A protein and the small-molecule ligand that binds it are described below.
Small molecule (SMILES): Nc1nc2c(ncn2[C@@H]2O[C@H](CO[P](=O)(O)O[P](=O)(O)NP(=O)(O)O)[C@@H](O)[C@H]2O)c(=O)[nH]1

Sequence of chain 7.A:
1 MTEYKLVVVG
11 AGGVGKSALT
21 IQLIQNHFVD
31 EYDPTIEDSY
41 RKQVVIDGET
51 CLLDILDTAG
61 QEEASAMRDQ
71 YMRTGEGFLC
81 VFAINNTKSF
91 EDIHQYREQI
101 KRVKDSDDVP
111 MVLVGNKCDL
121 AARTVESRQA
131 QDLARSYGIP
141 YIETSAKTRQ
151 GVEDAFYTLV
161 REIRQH

Binding-site contacts:
Ligand atom O1B contacts residue GLY15 of chain 7.A at 3.0 Å (h-bond).
Ligand atom PG contacts residue MG1 of chain 7.D at 3.2 Å.
Ligand atom O4' contacts residue LYS117 of chain 7.A at 3.4 Å (salt-bridge).
Ligand atom O1A contacts residue SER17 of chain 7.A at 3.4 Å (h-bond).
Ligand atom O1B contacts residue LYS16 of chain 7.A at 2.8 Å (salt-bridge).
Ligand atom N2 contacts residue ASP119 of chain 7.A at 2.8 Å (salt-bridge).
Ligand atom O1A contacts residue GLY15 of chain 7.A at 3.3 Å.
Ligand atom C2' contacts residue VAL29 of chain 7.A at 3.5 Å (hydrophobic).
Ligand atom O3' contacts residue ASP30 of chain 7.A at 3.0 Å (salt-bridge).
Ligand atom O6 contacts residue ALA146 of chain 7.A at 2.9 Å (h-bond).
Ligand atom O3A contacts residue GLY15 of chain 7.A at 3.1 Å (h-bond).
Ligand atom C8 contacts residue ALA18 of chain 7.A at 3.5 Å (hydrophobic).
Ligand atom O3G contacts residue GLY12 of chain 7.A at 3.4 Å.
Ligand atom O1G contacts residue GLN61 of chain 7.A at 3.1 Å (h-bond).
Ligand atom O2' contacts residue PHE28 of chain 7.A at 3.3 Å.
Ligand atom O2' contacts residue VAL29 of chain 7.A at 2.7 Å (h-bond).
Ligand atom O6 contacts residue SER145 of chain 7.A at 3.5 Å.
Ligand atom O6 contacts residue ASP119 of chain 7.A at 3.4 Å (salt-bridge).
Ligand atom O3G contacts residue GLY60 of chain 7.A at 2.8 Å (h-bond).
Ligand atom N3B contacts residue MG1 of chain 7.D at 3.4 Å.
Ligand atom PB contacts residue LYS16 of chain 7.A at 3.5 Å.
Ligand atom O1B contacts residue GLY13 of chain 7.A at 3.4 Å (h-bond).
Ligand atom C6 contacts residue ASP119 of chain 7.A at 3.5 Å.
Ligand atom O2G contacts residue MG1 of chain 7.D at 2.1 Å.
Ligand atom O1B contacts residue VAL14 of chain 7.A at 3.3 Å (h-bond).
Ligand atom O6 contacts residue LYS117 of chain 7.A at 3.4 Å.
Ligand atom O2B contacts residue MG1 of chain 7.D at 2.1 Å.
Ligand atom PB contacts residue MG1 of chain 7.D at 3.3 Å.
Ligand atom N7 contacts residue ASN116 of chain 7.A at 3.1 Å (h-bond).
Ligand atom O1G contacts residue PRO34 of chain 7.A at 3.5 Å.
Ligand atom O6 contacts residue ASN116 of chain 7.A at 3.3 Å (h-bond).
Ligand atom O3G contacts residue LYS16 of chain 7.A at 2.6 Å (salt-bridge).
Ligand atom N1 contacts residue ASP119 of chain 7.A at 2.8 Å (salt-bridge).
Ligand atom N3B contacts residue GLY13 of chain 7.A at 3.0 Å (h-bond).
Ligand atom O1A contacts residue ALA18 of chain 7.A at 2.9 Å (h-bond).
Ligand atom C6 contacts residue LYS117 of chain 7.A at 3.5 Å.
Ligand atom O2' contacts residue ASP30 of chain 7.A at 3.4 Å (salt-bridge).
Ligand atom O2B contacts residue LYS16 of chain 7.A at 3.5 Å (salt-bridge).
Ligand atom O2B contacts residue SER17 of chain 7.A at 3.0 Å (h-bond).
Ligand atom O2G contacts residue THR35 of chain 7.A at 2.8 Å (h-bond).